A protein and the small-molecule ligand that binds it are described below.
Small molecule (SMILES): CC(=O)N[C@@H]1[C@@H](O)[C@H](O)[C@@H](CO)O[C@H]1O

Sequence of chain 1.B:
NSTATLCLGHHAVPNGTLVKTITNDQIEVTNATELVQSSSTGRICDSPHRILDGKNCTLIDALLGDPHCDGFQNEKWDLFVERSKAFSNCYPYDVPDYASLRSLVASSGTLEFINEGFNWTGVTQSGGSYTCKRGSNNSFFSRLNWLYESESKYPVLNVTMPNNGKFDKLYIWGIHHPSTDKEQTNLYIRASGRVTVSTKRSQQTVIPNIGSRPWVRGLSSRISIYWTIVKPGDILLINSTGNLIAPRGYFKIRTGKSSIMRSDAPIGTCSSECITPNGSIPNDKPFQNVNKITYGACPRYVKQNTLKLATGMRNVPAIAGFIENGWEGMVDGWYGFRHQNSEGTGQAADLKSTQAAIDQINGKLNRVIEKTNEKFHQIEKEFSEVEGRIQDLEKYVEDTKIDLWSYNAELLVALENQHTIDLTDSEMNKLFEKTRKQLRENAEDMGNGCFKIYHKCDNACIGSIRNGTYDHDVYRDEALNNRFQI

Binding-site contacts:
Ligand atom C1 contacts residue THR121 of chain 1.B at 3.8 Å.
Ligand atom C5 contacts residue ASN119 of chain 1.B at 3.6 Å.
Ligand atom C8 contacts residue ASN119 of chain 1.B at 4.1 Å.
Ligand atom C3 contacts residue ASN119 of chain 1.B at 3.9 Å.
Ligand atom O5 contacts residue THR121 of chain 1.B at 3.5 Å (h-bond).
Ligand atom O6 contacts residue THR121 of chain 1.B at 3.5 Å (h-bond).
Ligand atom C1 contacts residue ASN119 of chain 1.B at 1.4 Å.
Ligand atom N2 contacts residue ASN119 of chain 1.B at 3.0 Å (h-bond).
Ligand atom C4 contacts residue ASN119 of chain 1.B at 4.2 Å.
Ligand atom C8 contacts residue THR121 of chain 1.B at 3.6 Å.
Ligand atom C6 contacts residue THR121 of chain 1.B at 4.2 Å.
Ligand atom C7 contacts residue ASN119 of chain 1.B at 3.8 Å.
Ligand atom C2 contacts residue ASN119 of chain 1.B at 2.5 Å.
Ligand atom C5 contacts residue THR121 of chain 1.B at 3.8 Å.
Ligand atom O5 contacts residue ASN119 of chain 1.B at 2.3 Å (h-bond).